A protein and the small-molecule ligand that binds it are described below.
Small molecule (SMILES): CC(=O)NCC[C@H](N)C(=O)O

Binding-site contacts:
Ligand atom C09 contacts residue ASN38 of chain 1.A at 4.0 Å.
Ligand atom O03 contacts residue VAL59 of chain 1.A at 4.2 Å.
Ligand atom O11 contacts residue PHE106 of chain 1.A at 4.0 Å.
Ligand atom C01 contacts residue MET102 of chain 1.A at 3.8 Å (hydrophobic).
Ligand atom C02 contacts residue GLU57 of chain 1.A at 3.5 Å.
Ligand atom C09 contacts residue PHE106 of chain 1.A at 3.6 Å (hydrophobic).
Ligand atom C07 contacts residue GLU57 of chain 1.A at 4.1 Å.
Ligand atom O03 contacts residue FE1 of chain 1.B at 2.8 Å.
Ligand atom C07 contacts residue ASN38 of chain 1.A at 4.0 Å.
Ligand atom C01 contacts residue VAL59 of chain 1.A at 4.1 Å (hydrophobic).
Ligand atom N08 contacts residue GLU57 of chain 1.A at 3.8 Å.
Ligand atom C05 contacts residue TYR52 of chain 1.A at 3.2 Å (hydrophobic).
Ligand atom O10 contacts residue LEU110 of chain 1.A at 3.0 Å.
Ligand atom C06 contacts residue TYR52 of chain 1.A at 3.4 Å (hydrophobic).
Ligand atom N08 contacts residue CYS104 of chain 1.A at 3.9 Å.
Ligand atom O11 contacts residue SER23 of chain 1.A at 3.7 Å.
Ligand atom C02 contacts residue CYS104 of chain 1.A at 3.8 Å (hydrophobic).
Ligand atom O10 contacts residue TYR52 of chain 1.A at 3.2 Å (h-bond).
Ligand atom C01 contacts residue LEU94 of chain 1.A at 4.0 Å (hydrophobic).
Ligand atom C07 contacts residue PHE106 of chain 1.A at 3.4 Å (hydrophobic).
Ligand atom C09 contacts residue TYR52 of chain 1.A at 3.7 Å (hydrophobic).
Ligand atom C02 contacts residue FE1 of chain 1.B at 3.9 Å.
Ligand atom N04 contacts residue GLU57 of chain 1.A at 4.1 Å.
Ligand atom O11 contacts residue LEU110 of chain 1.A at 3.3 Å.
Ligand atom O03 contacts residue GLU57 of chain 1.A at 3.0 Å (salt-bridge).
Ligand atom O10 contacts residue PHE106 of chain 1.A at 3.6 Å.
Ligand atom C01 contacts residue ILE42 of chain 1.A at 3.8 Å (hydrophobic).
Ligand atom C01 contacts residue CYS104 of chain 1.A at 3.3 Å (hydrophobic).
Ligand atom C02 contacts residue LEU94 of chain 1.A at 4.1 Å (hydrophobic).
Ligand atom N08 contacts residue PHE106 of chain 1.A at 3.4 Å.
Ligand atom N04 contacts residue ILE42 of chain 1.A at 4.1 Å.
Ligand atom O03 contacts residue LEU94 of chain 1.A at 4.2 Å.
Ligand atom O03 contacts residue TYR84 of chain 1.A at 4.0 Å.
Ligand atom C05 contacts residue GLU57 of chain 1.A at 4.2 Å.
Ligand atom N04 contacts residue THR40 of chain 1.A at 3.9 Å.
Ligand atom O11 contacts residue ASN38 of chain 1.A at 3.4 Å (h-bond).
Ligand atom N08 contacts residue THR40 of chain 1.A at 3.5 Å (h-bond).
Ligand atom C07 contacts residue TYR52 of chain 1.A at 3.3 Å (hydrophobic).
Ligand atom N08 contacts residue ASN38 of chain 1.A at 2.9 Å (h-bond).
Ligand atom C09 contacts residue LEU110 of chain 1.A at 3.3 Å (hydrophobic).

Sequence of chain 1.A:
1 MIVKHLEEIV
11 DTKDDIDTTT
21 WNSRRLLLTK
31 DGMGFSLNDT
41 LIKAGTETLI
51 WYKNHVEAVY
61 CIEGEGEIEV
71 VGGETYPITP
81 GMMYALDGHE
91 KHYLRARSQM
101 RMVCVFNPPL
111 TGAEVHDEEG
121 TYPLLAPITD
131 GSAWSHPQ